A protein and the small-molecule ligand that binds it are described below.
Small molecule (SMILES): CSCC[C@H](NC(=O)[C@@H]1CCCN1C(=O)[C@@H](NC(=O)[C@H](CC(C)C)NC(=O)[C@@H](N)CC(N)=O)C(C)C)C(=O)N[C@H](C(=O)N[C@@H](C)C(=O)N[C@H](C(=O)N[C@H](C(=O)O)C(C)C)[C@@H](C)O)C(C)C

Sequence of chain 1.E:
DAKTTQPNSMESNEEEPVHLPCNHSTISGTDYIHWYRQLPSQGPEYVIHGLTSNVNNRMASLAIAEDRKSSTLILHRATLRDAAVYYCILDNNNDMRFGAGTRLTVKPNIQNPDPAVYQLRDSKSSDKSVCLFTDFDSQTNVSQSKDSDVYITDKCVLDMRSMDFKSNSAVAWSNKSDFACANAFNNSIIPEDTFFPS

Sequence of chain 1.F:
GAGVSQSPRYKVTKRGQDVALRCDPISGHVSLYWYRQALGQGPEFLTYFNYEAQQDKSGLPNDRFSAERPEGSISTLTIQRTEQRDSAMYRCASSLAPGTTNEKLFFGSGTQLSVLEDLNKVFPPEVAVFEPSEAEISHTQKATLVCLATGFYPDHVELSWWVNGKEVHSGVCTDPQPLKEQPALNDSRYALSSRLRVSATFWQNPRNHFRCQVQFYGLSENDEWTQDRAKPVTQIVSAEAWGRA

Binding-site contacts:
Ligand atom O contacts residue LYS147 of chain 1.G at 3.4 Å.
Ligand atom OXT contacts residue THR81 of chain 1.G at 3.4 Å.
Ligand atom O contacts residue HIS71 of chain 1.G at 3.4 Å.
Ligand atom C contacts residue TYR85 of chain 1.G at 3.4 Å (hydrophobic).
Ligand atom O contacts residue THR144 of chain 1.G at 3.0 Å (h-bond).
Ligand atom CE contacts residue ASN93 of chain 1.E at 3.3 Å.
Ligand atom O contacts residue TRP148 of chain 1.G at 2.6 Å (h-bond).
Ligand atom OXT contacts residue LYS147 of chain 1.G at 3.1 Å (salt-bridge).
Ligand atom O contacts residue ARG98 of chain 1.G at 3.1 Å (salt-bridge).
Ligand atom N contacts residue GLU64 of chain 1.G at 3.0 Å (salt-bridge).
Ligand atom CD2 contacts residue TYR100 of chain 1.G at 3.3 Å (hydrophobic).
Ligand atom CG1 contacts residue TYR100 of chain 1.G at 3.4 Å (hydrophobic).
Ligand atom N contacts residue TYR8 of chain 1.G at 2.7 Å (h-bond).
Ligand atom N contacts residue TYR160 of chain 1.G at 3.4 Å.
Ligand atom CG contacts residue ASN93 of chain 1.E at 3.1 Å.
Ligand atom O contacts residue GLN156 of chain 1.G at 3.3 Å (h-bond).
Ligand atom O contacts residue THR101 of chain 1.F at 3.0 Å (h-bond).
Ligand atom OG1 contacts residue ASP78 of chain 1.G at 2.8 Å (salt-bridge).
Ligand atom C contacts residue THR101 of chain 1.F at 3.5 Å.
Ligand atom N contacts residue TYR100 of chain 1.G at 3.1 Å (h-bond).
Ligand atom N contacts residue TYR172 of chain 1.G at 3.0 Å (h-bond).
Ligand atom CG contacts residue LYS67 of chain 1.G at 3.5 Å.
Ligand atom CB contacts residue ASN93 of chain 1.E at 3.3 Å.
Ligand atom O contacts residue TYR85 of chain 1.G at 2.6 Å (h-bond).
Ligand atom CG contacts residue GLU64 of chain 1.G at 3.2 Å.
Ligand atom CA contacts residue TYR160 of chain 1.G at 3.4 Å (hydrophobic).
Ligand atom ND2 contacts residue TRP168 of chain 1.G at 3.4 Å.
Ligand atom OG1 contacts residue VAL77 of chain 1.G at 3.1 Å.
Ligand atom O contacts residue TYR160 of chain 1.G at 2.6 Å (h-bond).
Ligand atom O contacts residue TRP148 of chain 1.G at 3.3 Å.
Ligand atom O contacts residue GLY100 of chain 1.F at 3.0 Å.
Ligand atom OD1 contacts residue LYS67 of chain 1.G at 2.6 Å (salt-bridge).
Ligand atom O contacts residue THR101 of chain 1.F at 3.2 Å (h-bond).
Ligand atom N contacts residue ASP78 of chain 1.G at 2.8 Å (salt-bridge).
Ligand atom CA contacts residue ASP78 of chain 1.G at 3.2 Å.
Ligand atom C contacts residue ASP78 of chain 1.G at 3.5 Å.
Ligand atom C contacts residue THR101 of chain 1.F at 3.2 Å.
Ligand atom O contacts residue LYS67 of chain 1.G at 2.9 Å (salt-bridge).
Ligand atom SD contacts residue GLY100 of chain 1.F at 3.5 Å.
Ligand atom CA contacts residue TYR8 of chain 1.G at 3.5 Å (hydrophobic).

Sequence of chain 1.G:
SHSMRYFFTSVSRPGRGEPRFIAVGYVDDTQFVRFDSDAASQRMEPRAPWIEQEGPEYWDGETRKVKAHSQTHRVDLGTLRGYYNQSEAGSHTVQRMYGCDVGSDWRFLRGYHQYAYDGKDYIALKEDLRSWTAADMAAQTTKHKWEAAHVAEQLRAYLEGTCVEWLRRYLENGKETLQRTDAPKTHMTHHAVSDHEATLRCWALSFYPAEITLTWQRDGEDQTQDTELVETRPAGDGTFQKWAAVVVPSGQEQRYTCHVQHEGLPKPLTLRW